A protein and the small-molecule ligand that binds it are described below.
Small molecule (SMILES): CC(=O)N[C@H]1[C@H](O[C@H]2[C@H](O)[C@@H](NC(C)=O)CO[C@@H]2CO)O[C@H](CO)[C@@H](O)[C@@H]1O

Binding-site contacts:
Ligand atom C2 contacts residue ASN12 of chain 4.C at 3.2 Å.
Ligand atom O5 contacts residue ASN12 of chain 4.C at 2.7 Å (h-bond).
Ligand atom C1 contacts residue ASN12 of chain 4.C at 2.2 Å.
Ligand atom C5 contacts residue ASN12 of chain 4.C at 4.1 Å.
Ligand atom N2 contacts residue ASN12 of chain 4.C at 3.8 Å.
Ligand atom C7 contacts residue ASN12 of chain 4.C at 3.9 Å.
Ligand atom O7 contacts residue ASN12 of chain 4.C at 3.7 Å.

Sequence of chain 4.C:
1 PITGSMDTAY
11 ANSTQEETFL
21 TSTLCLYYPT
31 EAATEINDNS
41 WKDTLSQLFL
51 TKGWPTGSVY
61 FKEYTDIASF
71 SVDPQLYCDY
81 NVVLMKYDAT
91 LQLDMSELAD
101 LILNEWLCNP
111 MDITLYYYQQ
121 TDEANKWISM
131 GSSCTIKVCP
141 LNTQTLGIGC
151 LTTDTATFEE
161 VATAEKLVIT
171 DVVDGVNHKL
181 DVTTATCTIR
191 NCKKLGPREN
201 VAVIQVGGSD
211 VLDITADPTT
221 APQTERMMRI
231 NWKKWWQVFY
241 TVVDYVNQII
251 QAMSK